Sequence of chain 1.V:
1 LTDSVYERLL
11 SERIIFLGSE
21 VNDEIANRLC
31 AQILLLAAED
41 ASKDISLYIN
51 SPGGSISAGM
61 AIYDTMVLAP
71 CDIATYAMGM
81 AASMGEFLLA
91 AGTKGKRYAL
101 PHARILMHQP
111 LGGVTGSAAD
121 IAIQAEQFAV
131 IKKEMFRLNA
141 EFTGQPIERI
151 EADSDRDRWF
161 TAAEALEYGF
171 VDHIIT

Binding-site contacts:
Ligand atom N contacts residue ILE56 of chain 1.V at 3.3 Å.
Ligand atom O1 contacts residue ILE56 of chain 1.V at 2.7 Å (h-bond).
Ligand atom C3 contacts residue ILE131 of chain 1.V at 3.5 Å (hydrophobic).
Ligand atom C3 contacts residue AI41 of chain 1.FB at 3.3 Å.
Ligand atom C contacts residue LEU111 of chain 1.V at 3.7 Å (hydrophobic).
Ligand atom CA contacts residue GLY54 of chain 1.V at 3.7 Å.
Ligand atom CD1 contacts residue AI41 of chain 1.FB at 3.8 Å.
Ligand atom O contacts residue PRO110 of chain 1.V at 3.2 Å.
Ligand atom CA contacts residue LEU111 of chain 1.V at 3.4 Å (hydrophobic).
Ligand atom C contacts residue HIS108 of chain 1.V at 3.7 Å.
Ligand atom CA contacts residue ILE56 of chain 1.V at 3.7 Å (hydrophobic).
Ligand atom OXT contacts residue GLY53 of chain 1.V at 3.8 Å.
Ligand atom O1 contacts residue AI41 of chain 1.FB at 3.9 Å.
Ligand atom C5 contacts residue PHE134 of chain 1.J at 3.8 Å (hydrophobic).
Ligand atom CD1 contacts residue MET135 of chain 1.V at 3.7 Å (hydrophobic).
Ligand atom C2 contacts residue AI41 of chain 1.FB at 3.6 Å.
Ligand atom C contacts residue ILE56 of chain 1.V at 3.6 Å (hydrophobic).
Ligand atom O contacts residue SER83 of chain 1.V at 3.4 Å.
Ligand atom C contacts residue ILE56 of chain 1.V at 3.7 Å (hydrophobic).
Ligand atom CB contacts residue GLY54 of chain 1.V at 3.8 Å.
Ligand atom CD1 contacts residue LEU111 of chain 1.V at 3.8 Å (hydrophobic).
Ligand atom CD2 contacts residue GLN109 of chain 1.V at 3.7 Å.
Ligand atom C6 contacts residue LEU111 of chain 1.V at 3.5 Å (hydrophobic).
Ligand atom C6 contacts residue GLY112 of chain 1.V at 3.9 Å.
Ligand atom CG contacts residue LEU111 of chain 1.V at 3.5 Å (hydrophobic).
Ligand atom OXT contacts residue MET84 of chain 1.V at 3.4 Å (h-bond).
Ligand atom C contacts residue GLY54 of chain 1.V at 3.9 Å.
Ligand atom OXT contacts residue GLY54 of chain 1.V at 3.3 Å (h-bond).
Ligand atom CD2 contacts residue HIS108 of chain 1.V at 2.8 Å.
Ligand atom O1 contacts residue SER55 of chain 1.V at 3.7 Å.
Ligand atom C4 contacts residue PHE128 of chain 1.V at 3.8 Å (hydrophobic).
Ligand atom OXT contacts residue SER83 of chain 1.V at 3.0 Å.
Ligand atom CB contacts residue LEU111 of chain 1.V at 3.5 Å (hydrophobic).
Ligand atom O contacts residue LEU111 of chain 1.V at 2.9 Å (h-bond).
Ligand atom C4 contacts residue AI41 of chain 1.FB at 3.6 Å.
Ligand atom N contacts residue LEU111 of chain 1.V at 2.9 Å (h-bond).
Ligand atom O contacts residue HIS108 of chain 1.V at 2.6 Å (h-bond).
Ligand atom N contacts residue GLY54 of chain 1.V at 3.3 Å (h-bond).
Ligand atom CD2 contacts residue PRO110 of chain 1.V at 3.9 Å (hydrophobic).
Ligand atom C contacts residue SER83 of chain 1.V at 3.4 Å.

This protein binds this small molecule.
Small molecule (SMILES): CC(C)C[C@H](NC(=O)[C@H](CC(C)C)NC(=O)c1ccccc1)C(=O)O

Sequence of chain 1.J:
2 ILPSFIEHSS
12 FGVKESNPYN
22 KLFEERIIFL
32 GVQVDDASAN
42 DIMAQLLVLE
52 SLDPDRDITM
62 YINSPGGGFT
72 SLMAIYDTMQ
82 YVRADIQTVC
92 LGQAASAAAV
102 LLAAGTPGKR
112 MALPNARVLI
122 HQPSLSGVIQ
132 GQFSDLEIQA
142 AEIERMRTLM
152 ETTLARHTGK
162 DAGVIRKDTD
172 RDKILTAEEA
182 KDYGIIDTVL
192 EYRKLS